The protein below binds the small molecule below.
Small molecule (SMILES): Cc1cc(CCCCCCCOc2ccc(C3=NCCO3)cc2)on1

Sequence of chain 24.A:
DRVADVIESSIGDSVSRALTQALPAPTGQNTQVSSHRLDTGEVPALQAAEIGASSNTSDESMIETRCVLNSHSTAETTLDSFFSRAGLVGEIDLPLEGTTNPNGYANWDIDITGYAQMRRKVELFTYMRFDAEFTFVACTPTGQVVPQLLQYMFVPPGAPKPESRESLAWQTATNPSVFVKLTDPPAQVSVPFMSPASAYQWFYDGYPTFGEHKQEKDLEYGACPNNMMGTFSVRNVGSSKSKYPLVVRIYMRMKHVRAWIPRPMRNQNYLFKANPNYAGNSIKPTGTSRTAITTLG

Sequence of chain 25.C:
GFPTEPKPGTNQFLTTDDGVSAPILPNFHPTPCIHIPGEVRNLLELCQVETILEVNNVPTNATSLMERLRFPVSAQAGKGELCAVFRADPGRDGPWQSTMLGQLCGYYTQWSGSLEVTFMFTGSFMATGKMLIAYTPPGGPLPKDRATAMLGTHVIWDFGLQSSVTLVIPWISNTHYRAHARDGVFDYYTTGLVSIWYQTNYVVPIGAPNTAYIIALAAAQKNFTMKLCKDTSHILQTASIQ

Sequence of chain 24.C:
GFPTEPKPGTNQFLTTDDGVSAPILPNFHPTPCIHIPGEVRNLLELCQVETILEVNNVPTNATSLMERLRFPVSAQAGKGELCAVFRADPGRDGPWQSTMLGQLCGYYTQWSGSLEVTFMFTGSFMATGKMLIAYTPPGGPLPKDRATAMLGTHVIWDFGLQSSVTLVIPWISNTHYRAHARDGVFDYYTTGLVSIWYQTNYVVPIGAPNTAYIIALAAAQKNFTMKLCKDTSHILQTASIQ

Binding-site contacts:
Ligand atom C2B contacts residue TYR201 of chain 24.A at 3.4 Å (hydrophobic).
Ligand atom C3C contacts residue PHE135 of chain 24.A at 3.8 Å (hydrophobic).
Ligand atom C5C contacts residue PHE135 of chain 24.A at 3.5 Å (hydrophobic).
Ligand atom C4C contacts residue VAL192 of chain 24.A at 3.5 Å (hydrophobic).
Ligand atom C7C contacts residue MET230 of chain 24.A at 4.0 Å (hydrophobic).
Ligand atom O1 contacts residue PHE233 of chain 24.A at 3.1 Å.
Ligand atom C3B contacts residue ASN228 of chain 24.A at 4.0 Å.
Ligand atom C4B contacts residue TRP203 of chain 24.A at 3.6 Å (hydrophobic).
Ligand atom C4C contacts residue PHE135 of chain 24.A at 3.7 Å (hydrophobic).
Ligand atom N2 contacts residue PHE155 of chain 24.A at 3.6 Å.
Ligand atom C31 contacts residue ILE24 of chain 24.C at 3.6 Å (hydrophobic).
Ligand atom C2C contacts residue VAL192 of chain 24.A at 3.7 Å (hydrophobic).
Ligand atom O1A contacts residue ASN228 of chain 24.A at 3.7 Å.
Ligand atom C2B contacts residue TRP203 of chain 24.A at 4.1 Å (hydrophobic).
Ligand atom C5B contacts residue ASP112 of chain 24.A at 3.9 Å.
Ligand atom C5B contacts residue ILE113 of chain 24.A at 3.5 Å (hydrophobic).
Ligand atom N2 contacts residue PHE233 of chain 24.A at 3.8 Å.
Ligand atom N3A contacts residue ASP112 of chain 24.A at 2.8 Å (salt-bridge).
Ligand atom C4B contacts residue ASN228 of chain 24.A at 4.0 Å.
Ligand atom O1B contacts residue MET230 of chain 24.A at 4.0 Å.
Ligand atom C4 contacts residue VAL190 of chain 24.A at 3.8 Å (hydrophobic).
Ligand atom C5B contacts residue ILE111 of chain 24.A at 4.0 Å (hydrophobic).
Ligand atom C4 contacts residue ILE24 of chain 24.C at 4.0 Å (hydrophobic).
Ligand atom C5 contacts residue PHE233 of chain 24.A at 3.9 Å (hydrophobic).
Ligand atom C31 contacts residue PRO177 of chain 24.A at 3.9 Å (hydrophobic).
Ligand atom N3A contacts residue ILE113 of chain 24.A at 3.7 Å.
Ligand atom C6B contacts residue ILE113 of chain 24.A at 4.0 Å (hydrophobic).
Ligand atom C2A contacts residue TRP203 of chain 24.A at 3.6 Å (hydrophobic).
Ligand atom O1A contacts residue TRP203 of chain 24.A at 3.3 Å.
Ligand atom O1 contacts residue PHE155 of chain 24.A at 3.5 Å.
Ligand atom C4A contacts residue THR114 of chain 24.A at 3.6 Å.
Ligand atom C3 contacts residue PHE155 of chain 24.A at 4.0 Å (hydrophobic).
Ligand atom C3B contacts residue TRP203 of chain 24.A at 3.2 Å (hydrophobic).
Ligand atom C6C contacts residue TYR201 of chain 24.A at 4.0 Å (hydrophobic).
Ligand atom C31 contacts residue VAL179 of chain 24.A at 3.5 Å (hydrophobic).
Ligand atom O1B contacts residue TYR201 of chain 24.A at 3.4 Å.
Ligand atom C5C contacts residue ILE111 of chain 24.A at 3.7 Å (hydrophobic).
Ligand atom C5A contacts residue ASN228 of chain 24.A at 4.0 Å.
Ligand atom C4A contacts residue ASP112 of chain 24.A at 3.0 Å.
Ligand atom C5 contacts residue PHE155 of chain 24.A at 3.9 Å (hydrophobic).